Binding-site contacts:
Ligand atom C2 contacts residue ASP178 of chain 1.A at 4.2 Å.
Ligand atom O3 contacts residue ASP180 of chain 1.A at 2.8 Å (salt-bridge).
Ligand atom O3 contacts residue THR184 of chain 1.A at 2.8 Å (h-bond).
Ligand atom O3 contacts residue ASP178 of chain 1.A at 2.8 Å (salt-bridge).
Ligand atom C6 contacts residue TYR176 of chain 1.A at 3.3 Å (hydrophobic).
Ligand atom O3 contacts residue LYS159 of chain 1.A at 2.9 Å (salt-bridge).
Ligand atom C2 contacts residue THR184 of chain 1.A at 3.5 Å.
Ligand atom O4 contacts residue LEU173 of chain 1.A at 3.5 Å (h-bond).
Ligand atom O6 contacts residue HIS183 of chain 1.A at 3.8 Å.
Ligand atom C3 contacts residue THR184 of chain 1.A at 3.6 Å.
Ligand atom C3 contacts residue PRO177 of chain 1.A at 3.7 Å (hydrophobic).
Ligand atom O4 contacts residue TYR176 of chain 1.A at 3.4 Å.
Ligand atom O2 contacts residue THR184 of chain 1.A at 3.0 Å (h-bond).
Ligand atom O4 contacts residue PRO175 of chain 1.A at 3.5 Å.
Ligand atom O6 contacts residue TYR187 of chain 1.A at 3.5 Å.
Ligand atom O4 contacts residue GLU172 of chain 1.A at 4.0 Å.
Ligand atom C1 contacts residue HIS183 of chain 1.A at 3.7 Å.
Ligand atom O2 contacts residue HIS183 of chain 1.A at 3.9 Å.
Ligand atom C2 contacts residue ASP180 of chain 1.A at 4.2 Å.
Ligand atom C3 contacts residue LYS159 of chain 1.A at 4.0 Å.
Ligand atom C6 contacts residue HIS183 of chain 1.A at 3.9 Å.
Ligand atom O3 contacts residue LEU173 of chain 1.A at 2.7 Å (h-bond).
Ligand atom C4 contacts residue HIS183 of chain 1.A at 4.0 Å.
Ligand atom C5 contacts residue TYR176 of chain 1.A at 3.3 Å (hydrophobic).
Ligand atom C4 contacts residue TYR176 of chain 1.A at 4.0 Å (hydrophobic).
Ligand atom O2 contacts residue ILE179 of chain 1.A at 3.5 Å.
Ligand atom O3 contacts residue HIS183 of chain 1.A at 4.0 Å.
Ligand atom O2 contacts residue LYS159 of chain 1.A at 3.1 Å.
Ligand atom O3 contacts residue ILE179 of chain 1.A at 3.6 Å.
Ligand atom C4 contacts residue TYR187 of chain 1.A at 4.1 Å (hydrophobic).
Ligand atom O2 contacts residue ASP180 of chain 1.A at 3.4 Å (salt-bridge).
Ligand atom C3 contacts residue LEU173 of chain 1.A at 3.4 Å (hydrophobic).
Ligand atom O2 contacts residue TYR176 of chain 1.A at 4.0 Å.
Ligand atom C4 contacts residue LEU173 of chain 1.A at 4.1 Å (hydrophobic).
Ligand atom C3 contacts residue TYR176 of chain 1.A at 4.0 Å (hydrophobic).
Ligand atom C3 contacts residue ASP178 of chain 1.A at 3.3 Å.
Ligand atom C3 contacts residue ASP180 of chain 1.A at 4.0 Å.
Ligand atom O3 contacts residue PRO177 of chain 1.A at 3.7 Å.
Ligand atom O2 contacts residue PRO177 of chain 1.A at 3.9 Å.
Ligand atom O2 contacts residue ASP178 of chain 1.A at 3.7 Å.

Sequence of chain 1.A:
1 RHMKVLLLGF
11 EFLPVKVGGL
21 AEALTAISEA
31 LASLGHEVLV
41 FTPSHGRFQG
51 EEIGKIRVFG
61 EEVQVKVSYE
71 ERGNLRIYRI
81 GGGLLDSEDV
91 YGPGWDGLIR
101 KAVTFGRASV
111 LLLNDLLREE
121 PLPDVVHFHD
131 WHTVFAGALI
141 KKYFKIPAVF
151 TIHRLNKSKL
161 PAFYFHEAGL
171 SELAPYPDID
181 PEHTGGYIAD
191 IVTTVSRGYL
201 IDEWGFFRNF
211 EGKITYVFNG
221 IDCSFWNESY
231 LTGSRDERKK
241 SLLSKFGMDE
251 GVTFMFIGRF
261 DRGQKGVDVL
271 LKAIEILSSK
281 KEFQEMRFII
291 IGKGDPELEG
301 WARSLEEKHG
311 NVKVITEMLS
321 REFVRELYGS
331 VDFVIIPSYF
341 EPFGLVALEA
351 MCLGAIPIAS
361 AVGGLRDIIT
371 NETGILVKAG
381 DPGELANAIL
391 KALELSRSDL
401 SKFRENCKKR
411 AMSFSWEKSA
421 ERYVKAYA

The protein below binds the small molecule below.
Small molecule (SMILES): OC[C@H]1O[C@H](O[C@H]2[C@H](O)[C@@H](O)[C@@H](O[C@H]3[C@H](O)[C@@H](O)[C@@H](O[C@H]4[C@H](O)[C@@H](O)[C@@H](O)O[C@@H]4CO)O[C@@H]3CO)O[C@@H]2CO)[C@H](O)[C@@H](O)[C@@H]1O